Binding-site contacts:
Ligand atom C3 contacts residue ASN24 of chain 1.A at 3.8 Å.
Ligand atom C8 contacts residue LEU49 of chain 1.A at 3.8 Å (hydrophobic).
Ligand atom O7 contacts residue GLY20 of chain 1.A at 3.5 Å.
Ligand atom N2 contacts residue ASN24 of chain 1.A at 3.0 Å (h-bond).
Ligand atom O3 contacts residue VAL48 of chain 1.A at 4.0 Å.
Ligand atom C7 contacts residue ASN24 of chain 1.A at 3.9 Å.
Ligand atom C7 contacts residue GLY20 of chain 1.A at 3.6 Å.
Ligand atom N2 contacts residue GLY20 of chain 1.A at 4.2 Å.
Ligand atom C8 contacts residue PHE19 of chain 1.A at 3.8 Å (hydrophobic).
Ligand atom C7 contacts residue PHE19 of chain 1.A at 4.5 Å (hydrophobic).
Ligand atom C8 contacts residue VAL48 of chain 1.A at 4.3 Å (hydrophobic).
Ligand atom C5 contacts residue ASN24 of chain 1.A at 3.6 Å.
Ligand atom C1 contacts residue ASN24 of chain 1.A at 1.4 Å.
Ligand atom C8 contacts residue GLY20 of chain 1.A at 3.6 Å.
Ligand atom C2 contacts residue ASN24 of chain 1.A at 2.5 Å.
Ligand atom C8 contacts residue PHE23 of chain 1.A at 4.1 Å (hydrophobic).
Ligand atom O7 contacts residue ASN24 of chain 1.A at 4.3 Å.
Ligand atom C4 contacts residue ASN24 of chain 1.A at 4.2 Å.
Ligand atom C8 contacts residue SER54 of chain 1.A at 4.0 Å.
Ligand atom O5 contacts residue ASN24 of chain 1.A at 2.2 Å (h-bond).
Ligand atom C7 contacts residue VAL48 of chain 1.A at 4.4 Å (hydrophobic).
Ligand atom O7 contacts residue VAL48 of chain 1.A at 4.4 Å.
Ligand atom O7 contacts residue SER52 of chain 1.A at 4.5 Å.

Sequence of chain 1.A:
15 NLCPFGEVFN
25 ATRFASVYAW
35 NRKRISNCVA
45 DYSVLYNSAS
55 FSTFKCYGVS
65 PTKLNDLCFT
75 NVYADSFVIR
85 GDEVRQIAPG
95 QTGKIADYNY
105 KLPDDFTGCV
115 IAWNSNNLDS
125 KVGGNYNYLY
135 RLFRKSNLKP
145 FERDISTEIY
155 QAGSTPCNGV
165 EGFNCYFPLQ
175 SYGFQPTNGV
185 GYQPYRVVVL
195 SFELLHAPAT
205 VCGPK

A small-molecule ligand and the protein it binds are described below.
Small molecule (SMILES): CC(=O)N[C@H]1[C@H](O[C@H]2[C@H](O)[C@@H](NC(C)=O)CO[C@@H]2CO)O[C@H](CO)[C@@H](O)[C@@H]1O